Sequence of chain 1.B:
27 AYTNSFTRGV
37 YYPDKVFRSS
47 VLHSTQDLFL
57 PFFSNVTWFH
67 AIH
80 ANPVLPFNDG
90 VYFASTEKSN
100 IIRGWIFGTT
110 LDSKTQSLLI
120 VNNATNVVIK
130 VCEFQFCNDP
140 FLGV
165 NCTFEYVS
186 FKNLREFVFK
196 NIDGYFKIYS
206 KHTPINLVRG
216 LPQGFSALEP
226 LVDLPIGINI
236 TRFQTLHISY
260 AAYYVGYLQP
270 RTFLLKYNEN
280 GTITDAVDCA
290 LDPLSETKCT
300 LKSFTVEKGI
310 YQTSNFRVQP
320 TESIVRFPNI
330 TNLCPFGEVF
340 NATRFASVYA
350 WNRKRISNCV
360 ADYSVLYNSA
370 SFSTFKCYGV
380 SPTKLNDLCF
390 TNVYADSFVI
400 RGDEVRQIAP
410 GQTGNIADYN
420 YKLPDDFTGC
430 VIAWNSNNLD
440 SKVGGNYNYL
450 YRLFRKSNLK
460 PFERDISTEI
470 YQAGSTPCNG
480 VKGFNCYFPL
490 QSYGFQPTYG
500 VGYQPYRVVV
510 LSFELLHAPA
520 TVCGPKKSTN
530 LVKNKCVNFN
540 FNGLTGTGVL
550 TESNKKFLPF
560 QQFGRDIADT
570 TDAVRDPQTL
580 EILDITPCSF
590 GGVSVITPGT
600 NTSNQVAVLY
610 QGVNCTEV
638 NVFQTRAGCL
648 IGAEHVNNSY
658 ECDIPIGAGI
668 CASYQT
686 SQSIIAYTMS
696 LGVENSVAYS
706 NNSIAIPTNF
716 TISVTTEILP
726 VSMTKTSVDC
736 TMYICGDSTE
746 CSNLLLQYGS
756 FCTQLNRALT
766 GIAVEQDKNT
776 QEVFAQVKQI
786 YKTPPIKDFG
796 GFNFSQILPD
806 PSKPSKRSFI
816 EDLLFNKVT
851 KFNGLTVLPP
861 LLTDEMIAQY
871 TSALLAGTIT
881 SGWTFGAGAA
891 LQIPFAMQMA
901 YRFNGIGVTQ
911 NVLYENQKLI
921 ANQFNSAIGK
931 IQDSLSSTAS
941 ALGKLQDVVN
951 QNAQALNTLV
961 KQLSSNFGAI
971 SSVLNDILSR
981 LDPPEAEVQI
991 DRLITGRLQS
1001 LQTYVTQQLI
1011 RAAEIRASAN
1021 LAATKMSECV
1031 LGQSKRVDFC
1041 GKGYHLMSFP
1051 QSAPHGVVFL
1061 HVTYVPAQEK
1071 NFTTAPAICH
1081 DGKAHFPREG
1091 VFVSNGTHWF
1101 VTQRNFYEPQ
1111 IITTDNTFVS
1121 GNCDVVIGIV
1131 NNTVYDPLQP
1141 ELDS

A protein and the small-molecule ligand that binds it are described below.
Small molecule (SMILES): CC(=O)N[C@@H]1[C@@H](O)[C@H](O)[C@@H](CO)O[C@H]1O

Binding-site contacts:
Ligand atom C1 contacts residue ASN613 of chain 1.B at 1.4 Å.
Ligand atom O6 contacts residue THR615 of chain 1.B at 3.8 Å.
Ligand atom C8 contacts residue ASN613 of chain 1.B at 4.4 Å.
Ligand atom C7 contacts residue ASN613 of chain 1.B at 3.2 Å.
Ligand atom C3 contacts residue ASN613 of chain 1.B at 3.8 Å.
Ligand atom C4 contacts residue ASN613 of chain 1.B at 4.2 Å.
Ligand atom C1 contacts residue THR615 of chain 1.B at 4.4 Å.
Ligand atom C5 contacts residue ASN613 of chain 1.B at 3.7 Å.
Ligand atom O7 contacts residue ASN613 of chain 1.B at 3.2 Å (h-bond).
Ligand atom O5 contacts residue THR615 of chain 1.B at 3.9 Å.
Ligand atom O5 contacts residue ASN613 of chain 1.B at 2.4 Å (h-bond).
Ligand atom N2 contacts residue ASN613 of chain 1.B at 2.9 Å (h-bond).
Ligand atom C2 contacts residue ASN613 of chain 1.B at 2.4 Å.